Sequence of chain 1.A:
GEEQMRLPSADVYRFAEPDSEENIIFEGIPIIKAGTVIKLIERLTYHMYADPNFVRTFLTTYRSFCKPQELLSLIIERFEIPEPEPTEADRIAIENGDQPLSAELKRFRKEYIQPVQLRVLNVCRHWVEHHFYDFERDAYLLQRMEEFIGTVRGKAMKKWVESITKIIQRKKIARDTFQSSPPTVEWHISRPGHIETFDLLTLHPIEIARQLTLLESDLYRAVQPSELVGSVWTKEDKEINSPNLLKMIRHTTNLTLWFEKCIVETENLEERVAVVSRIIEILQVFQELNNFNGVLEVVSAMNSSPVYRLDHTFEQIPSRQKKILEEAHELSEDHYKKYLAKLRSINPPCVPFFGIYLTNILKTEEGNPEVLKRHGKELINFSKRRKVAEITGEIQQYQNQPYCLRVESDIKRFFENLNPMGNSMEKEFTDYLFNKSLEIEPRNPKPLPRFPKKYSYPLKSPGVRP

Binding-site contacts:
Ligand atom C24 contacts residue LEU339 of chain 1.A at 3.7 Å (hydrophobic).
Ligand atom C5 contacts residue TYR322 of chain 1.A at 3.8 Å (hydrophobic).
Ligand atom C7 contacts residue TYR322 of chain 1.A at 3.6 Å (hydrophobic).
Ligand atom C6 contacts residue TYR322 of chain 1.A at 3.5 Å (hydrophobic).
Ligand atom C4 contacts residue HIS343 of chain 1.A at 3.3 Å.
Ligand atom C25 contacts residue HIS343 of chain 1.A at 3.7 Å.
Ligand atom C16 contacts residue GLU340 of chain 1.A at 3.7 Å.
Ligand atom C19 contacts residue TYR322 of chain 1.A at 3.9 Å (hydrophobic).
Ligand atom N3 contacts residue HIS343 of chain 1.A at 3.4 Å.
Ligand atom C2 contacts residue HIS343 of chain 1.A at 3.4 Å.
Ligand atom C10 contacts residue HIS343 of chain 1.A at 3.4 Å.
Ligand atom N20 contacts residue PHE328 of chain 1.A at 3.3 Å.
Ligand atom C6 contacts residue ASN317 of chain 1.A at 3.3 Å.
Ligand atom N15 contacts residue ASN317 of chain 1.A at 2.8 Å (h-bond).
Ligand atom C21 contacts residue PHE328 of chain 1.A at 3.5 Å (hydrophobic).
Ligand atom N20 contacts residue MET316 of chain 1.A at 3.1 Å (h-bond).
Ligand atom C21 contacts residue LEU339 of chain 1.A at 3.9 Å (hydrophobic).
Ligand atom C6 contacts residue HIS343 of chain 1.A at 3.7 Å.
Ligand atom C5 contacts residue HIS343 of chain 1.A at 3.5 Å.
Ligand atom N20 contacts residue IMD1 of chain 1.D at 3.5 Å.
Ligand atom C22 contacts residue LEU339 of chain 1.A at 3.8 Å (hydrophobic).
Ligand atom C9 contacts residue HIS343 of chain 1.A at 3.6 Å.
Ligand atom C4 contacts residue ASN317 of chain 1.A at 3.8 Å.
Ligand atom O13 contacts residue TYR322 of chain 1.A at 3.9 Å.
Ligand atom C21 contacts residue IMD1 of chain 1.D at 3.5 Å.
Ligand atom C25 contacts residue LEU339 of chain 1.A at 3.5 Å (hydrophobic).
Ligand atom N20 contacts residue TYR322 of chain 1.A at 3.5 Å.
Ligand atom C19 contacts residue IMD1 of chain 1.D at 3.5 Å.
Ligand atom C18 contacts residue TYR322 of chain 1.A at 3.8 Å (hydrophobic).
Ligand atom C25 contacts residue ASN317 of chain 1.A at 3.3 Å.
Ligand atom C24 contacts residue HIS343 of chain 1.A at 3.7 Å.
Ligand atom C18 contacts residue ASN317 of chain 1.A at 3.6 Å.
Ligand atom C23 contacts residue LEU339 of chain 1.A at 3.8 Å (hydrophobic).
Ligand atom N15 contacts residue HIS343 of chain 1.A at 3.7 Å.
Ligand atom C24 contacts residue ASN317 of chain 1.A at 3.6 Å.
Ligand atom C14 contacts residue ASN317 of chain 1.A at 3.6 Å.
Ligand atom C16 contacts residue GLU344 of chain 1.A at 3.5 Å.
Ligand atom N1 contacts residue HIS343 of chain 1.A at 3.4 Å.
Ligand atom C5 contacts residue ASN317 of chain 1.A at 3.9 Å.
Ligand atom C14 contacts residue TYR322 of chain 1.A at 3.9 Å (hydrophobic).

The small molecule below binds the protein below.
Small molecule (SMILES): COc1cc2nc(C)nc(N[C@H](C)c3cccc(N)c3)c2cc1OC